Binding-site contacts:
Ligand atom OE2 contacts residue VAL4 of chain 41.E at 3.6 Å.
Ligand atom N contacts residue VAL4 of chain 41.E at 3.0 Å (h-bond).
Ligand atom O contacts residue VAL4 of chain 41.E at 2.9 Å (h-bond).
Ligand atom CB contacts residue VAL4 of chain 41.E at 4.3 Å (hydrophobic).
Ligand atom OE1 contacts residue ASN25 of chain 41.E at 4.4 Å.
Ligand atom CA contacts residue ALA2 of chain 41.E at 4.0 Å (hydrophobic).
Ligand atom C contacts residue ALA2 of chain 41.E at 4.3 Å (hydrophobic).
Ligand atom C contacts residue VAL4 of chain 41.E at 3.6 Å (hydrophobic).
Ligand atom CB contacts residue GLN3 of chain 41.E at 3.4 Å.
Ligand atom N contacts residue ALA2 of chain 41.E at 3.0 Å (h-bond).
Ligand atom O contacts residue GLN3 of chain 41.E at 3.1 Å (h-bond).
Ligand atom O contacts residue VAL4 of chain 41.E at 3.8 Å.
Ligand atom O contacts residue SER5 of chain 41.E at 3.8 Å.
Ligand atom CA contacts residue VAL4 of chain 41.E at 3.5 Å (hydrophobic).
Ligand atom CA contacts residue GLN3 of chain 41.E at 4.2 Å.
Ligand atom CB contacts residue VAL4 of chain 41.E at 4.5 Å (hydrophobic).
Ligand atom CA contacts residue ALA2 of chain 41.E at 3.5 Å (hydrophobic).
Ligand atom CG1 contacts residue GLN3 of chain 41.E at 4.1 Å.
Ligand atom CB contacts residue ALA2 of chain 41.E at 4.3 Å (hydrophobic).
Ligand atom CG2 contacts residue SER5 of chain 41.E at 3.7 Å.
Ligand atom CB contacts residue GLN3 of chain 41.E at 4.4 Å.
Ligand atom C contacts residue ALA2 of chain 41.E at 3.7 Å (hydrophobic).
Ligand atom CA contacts residue VAL4 of chain 41.E at 4.0 Å (hydrophobic).
Ligand atom C contacts residue GLN3 of chain 41.E at 3.9 Å.
Ligand atom OG contacts residue GLN3 of chain 41.E at 3.3 Å (h-bond).
Ligand atom C contacts residue VAL4 of chain 41.E at 4.2 Å (hydrophobic).
Ligand atom O contacts residue ALA2 of chain 41.E at 3.9 Å.
Ligand atom O contacts residue SER6 of chain 41.E at 4.1 Å.
Ligand atom C contacts residue VAL4 of chain 41.E at 4.0 Å (hydrophobic).
Ligand atom CG2 contacts residue ALA2 of chain 41.E at 4.0 Å (hydrophobic).
Ligand atom CD contacts residue VAL4 of chain 41.E at 3.8 Å (hydrophobic).
Ligand atom CG2 contacts residue VAL4 of chain 41.E at 3.8 Å (hydrophobic).
Ligand atom OE1 contacts residue VAL4 of chain 41.E at 3.5 Å.
Ligand atom CG2 contacts residue GLN3 of chain 41.E at 3.4 Å.
Ligand atom CB contacts residue ALA2 of chain 41.E at 3.4 Å (hydrophobic).

The protein below binds the small molecule below.
Small molecule (SMILES): CC[C@H](C)[C@H](N)C(=O)N[C@@H](CO)C(=O)N[C@@H](CCC(=O)O)C(=O)N[C@H](C=O)C(C)C

Sequence of chain 41.E:
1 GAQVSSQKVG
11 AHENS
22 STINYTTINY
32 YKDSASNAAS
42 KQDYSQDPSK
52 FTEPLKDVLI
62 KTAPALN